A protein and the small-molecule ligand that binds it are described below.
Small molecule (SMILES): CC(=O)N[C@@H]1[C@@H](O)[C@H](O)[C@@H](CO)O[C@H]1O

Binding-site contacts:
Ligand atom C2 contacts residue ASN156 of chain 10.F at 2.3 Å.
Ligand atom C3 contacts residue GLU127 of chain 10.F at 3.6 Å.
Ligand atom C8 contacts residue ASN156 of chain 10.F at 4.2 Å.
Ligand atom C6 contacts residue LYS128 of chain 10.F at 4.3 Å.
Ligand atom C3 contacts residue ASN156 of chain 10.F at 3.6 Å.
Ligand atom C1 contacts residue GLY126 of chain 10.F at 3.4 Å.
Ligand atom O7 contacts residue ASN156 of chain 10.F at 3.2 Å (h-bond).
Ligand atom O3 contacts residue GLU127 of chain 10.F at 4.2 Å.
Ligand atom C1 contacts residue ASN156 of chain 10.F at 1.4 Å.
Ligand atom O5 contacts residue GLY126 of chain 10.F at 3.7 Å.
Ligand atom C7 contacts residue ASN156 of chain 10.F at 3.3 Å.
Ligand atom O4 contacts residue GLU127 of chain 10.F at 3.1 Å (salt-bridge).
Ligand atom C5 contacts residue GLU127 of chain 10.F at 3.6 Å.
Ligand atom C5 contacts residue GLY126 of chain 10.F at 4.0 Å.
Ligand atom C6 contacts residue GLU127 of chain 10.F at 3.8 Å.
Ligand atom C4 contacts residue GLU127 of chain 10.F at 3.6 Å.
Ligand atom O5 contacts residue ASN156 of chain 10.F at 2.5 Å (h-bond).
Ligand atom C4 contacts residue ASN156 of chain 10.F at 4.2 Å.
Ligand atom C5 contacts residue ASN156 of chain 10.F at 3.7 Å.
Ligand atom N2 contacts residue ASN156 of chain 10.F at 2.5 Å (h-bond).
Ligand atom C8 contacts residue PRO179 of chain 10.F at 4.4 Å (hydrophobic).

Sequence of chain 10.F:
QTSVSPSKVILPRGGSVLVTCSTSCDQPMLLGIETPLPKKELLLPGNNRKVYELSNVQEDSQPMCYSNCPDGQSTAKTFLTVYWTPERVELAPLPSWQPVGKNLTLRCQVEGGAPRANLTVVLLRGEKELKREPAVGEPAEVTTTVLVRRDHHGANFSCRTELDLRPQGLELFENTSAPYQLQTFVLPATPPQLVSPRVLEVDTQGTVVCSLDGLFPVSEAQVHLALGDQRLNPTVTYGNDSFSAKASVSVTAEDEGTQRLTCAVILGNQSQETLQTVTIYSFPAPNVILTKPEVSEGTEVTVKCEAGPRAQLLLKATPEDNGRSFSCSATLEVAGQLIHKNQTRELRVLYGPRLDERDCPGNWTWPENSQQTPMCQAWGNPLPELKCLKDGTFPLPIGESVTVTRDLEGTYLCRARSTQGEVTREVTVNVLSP